Sequence of chain 1.B:
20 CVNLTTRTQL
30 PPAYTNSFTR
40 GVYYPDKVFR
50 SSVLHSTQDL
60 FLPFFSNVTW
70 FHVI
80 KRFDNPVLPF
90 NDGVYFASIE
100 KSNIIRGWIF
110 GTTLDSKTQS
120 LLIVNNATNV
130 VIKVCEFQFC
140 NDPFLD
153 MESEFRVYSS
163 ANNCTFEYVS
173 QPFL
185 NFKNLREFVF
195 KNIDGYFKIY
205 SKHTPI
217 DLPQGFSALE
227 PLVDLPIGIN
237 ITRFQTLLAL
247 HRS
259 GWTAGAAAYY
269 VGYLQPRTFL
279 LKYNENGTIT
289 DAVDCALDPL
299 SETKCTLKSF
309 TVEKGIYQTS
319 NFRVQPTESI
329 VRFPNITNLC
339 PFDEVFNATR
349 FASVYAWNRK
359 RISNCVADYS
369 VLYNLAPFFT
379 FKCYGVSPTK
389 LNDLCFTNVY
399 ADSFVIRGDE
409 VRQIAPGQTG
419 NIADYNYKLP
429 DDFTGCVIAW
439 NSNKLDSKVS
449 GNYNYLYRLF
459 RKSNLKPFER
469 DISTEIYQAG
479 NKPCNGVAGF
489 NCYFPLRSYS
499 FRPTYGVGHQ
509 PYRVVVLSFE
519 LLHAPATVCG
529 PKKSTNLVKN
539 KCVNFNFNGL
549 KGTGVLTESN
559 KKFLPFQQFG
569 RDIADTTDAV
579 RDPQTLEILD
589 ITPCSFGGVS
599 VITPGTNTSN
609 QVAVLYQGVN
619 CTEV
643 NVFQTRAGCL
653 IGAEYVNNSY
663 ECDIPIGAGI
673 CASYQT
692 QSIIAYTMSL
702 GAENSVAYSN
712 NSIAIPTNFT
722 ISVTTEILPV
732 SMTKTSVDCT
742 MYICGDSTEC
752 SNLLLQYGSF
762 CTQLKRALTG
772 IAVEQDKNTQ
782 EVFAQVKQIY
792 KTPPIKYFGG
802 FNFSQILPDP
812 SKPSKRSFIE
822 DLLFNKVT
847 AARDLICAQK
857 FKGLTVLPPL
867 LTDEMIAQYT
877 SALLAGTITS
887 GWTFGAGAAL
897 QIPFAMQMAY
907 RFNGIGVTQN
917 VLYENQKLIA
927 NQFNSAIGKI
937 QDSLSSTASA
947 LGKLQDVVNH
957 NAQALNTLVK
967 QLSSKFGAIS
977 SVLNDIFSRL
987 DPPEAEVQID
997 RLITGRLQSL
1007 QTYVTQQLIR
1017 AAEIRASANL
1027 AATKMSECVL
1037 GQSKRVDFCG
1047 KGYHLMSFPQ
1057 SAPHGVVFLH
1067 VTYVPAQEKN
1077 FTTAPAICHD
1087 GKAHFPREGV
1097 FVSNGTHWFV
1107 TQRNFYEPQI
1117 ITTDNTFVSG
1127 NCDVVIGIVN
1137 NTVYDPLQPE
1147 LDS

Binding-site contacts:
Ligand atom C8 contacts residue ASP341 of chain 1.B at 3.7 Å.
Ligand atom C5 contacts residue ASN345 of chain 1.B at 3.7 Å.
Ligand atom N2 contacts residue ASN345 of chain 1.B at 2.9 Å (h-bond).
Ligand atom C6 contacts residue VAL369 of chain 1.B at 3.8 Å (hydrophobic).
Ligand atom C4 contacts residue ASN345 of chain 1.B at 4.2 Å.
Ligand atom O7 contacts residue PHE344 of chain 1.B at 4.3 Å.
Ligand atom C3 contacts residue ASN345 of chain 1.B at 3.8 Å.
Ligand atom O7 contacts residue ASP341 of chain 1.B at 3.9 Å.
Ligand atom C7 contacts residue ASN345 of chain 1.B at 3.7 Å.
Ligand atom C1 contacts residue ASN345 of chain 1.B at 1.4 Å.
Ligand atom O7 contacts residue PHE340 of chain 1.B at 3.9 Å.
Ligand atom C8 contacts residue ASN345 of chain 1.B at 4.2 Å.
Ligand atom O6 contacts residue VAL369 of chain 1.B at 3.4 Å.
Ligand atom C7 contacts residue ASP341 of chain 1.B at 4.1 Å.
Ligand atom O5 contacts residue ASN345 of chain 1.B at 2.4 Å (h-bond).
Ligand atom C2 contacts residue ASN345 of chain 1.B at 2.5 Å.

A protein and the small-molecule ligand that binds it are described below.
Small molecule (SMILES): CC(=O)N[C@H]1[C@H](O[C@H]2[C@H](O)[C@@H](NC(C)=O)CO[C@@H]2CO)O[C@H](CO)[C@@H](O)[C@@H]1O